A small-molecule ligand and the protein it binds are described below.
Small molecule (SMILES): CC(=O)N[C@@H]1[C@@H](O)[C@H](O)[C@@H](CO)O[C@H]1O

Sequence of chain 1.A:
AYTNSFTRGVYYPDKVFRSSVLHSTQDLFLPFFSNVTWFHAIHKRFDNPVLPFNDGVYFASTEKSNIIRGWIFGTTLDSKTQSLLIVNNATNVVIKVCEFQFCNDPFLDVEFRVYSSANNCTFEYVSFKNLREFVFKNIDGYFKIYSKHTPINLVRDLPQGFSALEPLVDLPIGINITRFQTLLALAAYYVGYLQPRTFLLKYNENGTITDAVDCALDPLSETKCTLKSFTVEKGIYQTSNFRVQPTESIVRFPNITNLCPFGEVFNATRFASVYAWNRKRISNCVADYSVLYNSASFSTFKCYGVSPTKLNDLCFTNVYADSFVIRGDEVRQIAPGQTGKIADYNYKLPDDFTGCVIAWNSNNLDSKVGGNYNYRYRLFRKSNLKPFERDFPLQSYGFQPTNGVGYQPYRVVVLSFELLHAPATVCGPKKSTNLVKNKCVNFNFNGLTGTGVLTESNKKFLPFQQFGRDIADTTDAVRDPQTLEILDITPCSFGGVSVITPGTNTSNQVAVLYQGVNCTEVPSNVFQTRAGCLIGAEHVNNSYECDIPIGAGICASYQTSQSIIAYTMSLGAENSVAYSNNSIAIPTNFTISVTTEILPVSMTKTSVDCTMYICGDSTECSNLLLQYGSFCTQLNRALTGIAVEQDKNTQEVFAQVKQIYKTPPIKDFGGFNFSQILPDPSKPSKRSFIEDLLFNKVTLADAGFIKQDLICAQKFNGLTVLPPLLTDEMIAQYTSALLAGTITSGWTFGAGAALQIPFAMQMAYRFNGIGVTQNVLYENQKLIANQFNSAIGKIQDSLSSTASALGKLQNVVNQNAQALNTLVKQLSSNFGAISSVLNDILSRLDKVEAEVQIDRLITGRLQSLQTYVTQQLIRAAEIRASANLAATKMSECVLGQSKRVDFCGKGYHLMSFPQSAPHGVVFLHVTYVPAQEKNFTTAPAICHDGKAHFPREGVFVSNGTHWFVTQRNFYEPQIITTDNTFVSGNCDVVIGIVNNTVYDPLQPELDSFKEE

Binding-site contacts:
Ligand atom C5 contacts residue ASN1074 of chain 1.A at 3.6 Å.
Ligand atom C2 contacts residue ASN1074 of chain 1.A at 2.5 Å.
Ligand atom C5 contacts residue ALA706 of chain 1.A at 3.9 Å (hydrophobic).
Ligand atom O7 contacts residue ASN1074 of chain 1.A at 3.2 Å (h-bond).
Ligand atom C4 contacts residue ASN1074 of chain 1.A at 4.2 Å.
Ligand atom C8 contacts residue GLU1072 of chain 1.A at 3.3 Å.
Ligand atom C1 contacts residue ASN1074 of chain 1.A at 1.4 Å.
Ligand atom O5 contacts residue ASN1074 of chain 1.A at 2.3 Å (h-bond).
Ligand atom C6 contacts residue ALA706 of chain 1.A at 4.2 Å (hydrophobic).
Ligand atom C8 contacts residue LYS1073 of chain 1.A at 3.6 Å.
Ligand atom C8 contacts residue ASN1074 of chain 1.A at 4.0 Å.
Ligand atom C3 contacts residue ASN1074 of chain 1.A at 3.8 Å.
Ligand atom C7 contacts residue ASN1074 of chain 1.A at 3.3 Å.
Ligand atom N2 contacts residue ASN1074 of chain 1.A at 2.9 Å (h-bond).